Sequence of chain 1.A:
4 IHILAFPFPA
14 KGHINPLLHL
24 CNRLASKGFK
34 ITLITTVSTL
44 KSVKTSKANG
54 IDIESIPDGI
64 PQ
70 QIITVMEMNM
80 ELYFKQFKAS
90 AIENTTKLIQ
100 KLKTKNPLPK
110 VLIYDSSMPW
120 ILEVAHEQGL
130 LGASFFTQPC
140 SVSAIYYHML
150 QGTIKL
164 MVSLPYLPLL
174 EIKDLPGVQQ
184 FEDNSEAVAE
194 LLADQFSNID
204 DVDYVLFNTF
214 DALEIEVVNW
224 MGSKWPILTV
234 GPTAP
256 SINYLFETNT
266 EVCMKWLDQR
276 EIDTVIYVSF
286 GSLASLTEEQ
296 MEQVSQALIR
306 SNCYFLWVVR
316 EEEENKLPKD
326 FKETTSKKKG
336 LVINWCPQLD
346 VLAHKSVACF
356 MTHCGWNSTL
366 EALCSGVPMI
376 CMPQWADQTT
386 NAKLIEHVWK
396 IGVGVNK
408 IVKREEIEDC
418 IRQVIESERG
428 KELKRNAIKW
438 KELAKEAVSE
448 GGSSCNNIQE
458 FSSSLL

This protein binds this small molecule.
Small molecule (SMILES): C[C@]12CC[C@H](O)C[C@H]1CC[C@@H]1[C@@H]2CC[C@]2(C)[C@@H](C3=CC(=O)OC3)CC[C@]12O

Binding-site contacts:
Ligand atom O21 contacts residue HIS16 of chain 1.A at 3.4 Å.
Ligand atom O32 contacts residue GLU76 of chain 1.A at 4.0 Å.
Ligand atom C23 contacts residue LEU195 of chain 1.A at 3.6 Å (hydrophobic).
Ligand atom C21 contacts residue LEU194 of chain 1.A at 3.8 Å (hydrophobic).
Ligand atom C11 contacts residue TRP380 of chain 1.A at 4.1 Å (hydrophobic).
Ligand atom C23 contacts residue TRS1 of chain 1.D at 4.0 Å.
Ligand atom C18 contacts residue VAL191 of chain 1.A at 4.0 Å (hydrophobic).
Ligand atom C6 contacts residue MET79 of chain 1.A at 4.1 Å (hydrophobic).
Ligand atom C16 contacts residue PHE11 of chain 1.A at 3.7 Å (hydrophobic).
Ligand atom O23 contacts residue LEU195 of chain 1.A at 3.5 Å.
Ligand atom O23 contacts residue GLN137 of chain 1.A at 3.8 Å.
Ligand atom C19 contacts residue PHE184 of chain 1.A at 3.9 Å (hydrophobic).
Ligand atom C12 contacts residue TRP380 of chain 1.A at 3.8 Å (hydrophobic).
Ligand atom O23 contacts residue TRS1 of chain 1.D at 4.1 Å.
Ligand atom C2 contacts residue TRP380 of chain 1.A at 3.7 Å (hydrophobic).
Ligand atom C22 contacts residue TRS1 of chain 1.D at 3.5 Å.
Ligand atom C17 contacts residue HIS16 of chain 1.A at 4.1 Å.
Ligand atom C14 contacts residue MET79 of chain 1.A at 4.0 Å (hydrophobic).
Ligand atom O21 contacts residue SER116 of chain 1.A at 3.7 Å.
Ligand atom C8 contacts residue MET79 of chain 1.A at 3.8 Å (hydrophobic).
Ligand atom C17 contacts residue TRS1 of chain 1.D at 3.8 Å.
Ligand atom O14 contacts residue MET79 of chain 1.A at 3.2 Å.
Ligand atom C20 contacts residue TRS1 of chain 1.D at 3.8 Å.
Ligand atom C23 contacts residue HIS16 of chain 1.A at 3.8 Å.
Ligand atom O14 contacts residue PHE11 of chain 1.A at 3.6 Å.
Ligand atom C20 contacts residue HIS16 of chain 1.A at 3.7 Å.
Ligand atom C15 contacts residue PHE11 of chain 1.A at 3.9 Å (hydrophobic).
Ligand atom C6 contacts residue ILE72 of chain 1.A at 3.7 Å (hydrophobic).
Ligand atom C7 contacts residue MET79 of chain 1.A at 4.0 Å (hydrophobic).
Ligand atom C4 contacts residue ILE72 of chain 1.A at 3.9 Å (hydrophobic).
Ligand atom C11 contacts residue PHE184 of chain 1.A at 3.7 Å (hydrophobic).
Ligand atom O21 contacts residue LEU194 of chain 1.A at 3.8 Å.
Ligand atom C15 contacts residue LEU288 of chain 1.A at 3.8 Å (hydrophobic).
Ligand atom O21 contacts residue LEU195 of chain 1.A at 4.1 Å.
Ligand atom C16 contacts residue HIS16 of chain 1.A at 3.8 Å.
Ligand atom C1 contacts residue PHE184 of chain 1.A at 3.6 Å (hydrophobic).
Ligand atom C5 contacts residue GLU76 of chain 1.A at 3.9 Å.
Ligand atom C22 contacts residue HIS16 of chain 1.A at 4.0 Å.
Ligand atom C6 contacts residue GLU76 of chain 1.A at 3.9 Å.
Ligand atom C21 contacts residue HIS16 of chain 1.A at 3.5 Å.